Sequence of chain 1.A:
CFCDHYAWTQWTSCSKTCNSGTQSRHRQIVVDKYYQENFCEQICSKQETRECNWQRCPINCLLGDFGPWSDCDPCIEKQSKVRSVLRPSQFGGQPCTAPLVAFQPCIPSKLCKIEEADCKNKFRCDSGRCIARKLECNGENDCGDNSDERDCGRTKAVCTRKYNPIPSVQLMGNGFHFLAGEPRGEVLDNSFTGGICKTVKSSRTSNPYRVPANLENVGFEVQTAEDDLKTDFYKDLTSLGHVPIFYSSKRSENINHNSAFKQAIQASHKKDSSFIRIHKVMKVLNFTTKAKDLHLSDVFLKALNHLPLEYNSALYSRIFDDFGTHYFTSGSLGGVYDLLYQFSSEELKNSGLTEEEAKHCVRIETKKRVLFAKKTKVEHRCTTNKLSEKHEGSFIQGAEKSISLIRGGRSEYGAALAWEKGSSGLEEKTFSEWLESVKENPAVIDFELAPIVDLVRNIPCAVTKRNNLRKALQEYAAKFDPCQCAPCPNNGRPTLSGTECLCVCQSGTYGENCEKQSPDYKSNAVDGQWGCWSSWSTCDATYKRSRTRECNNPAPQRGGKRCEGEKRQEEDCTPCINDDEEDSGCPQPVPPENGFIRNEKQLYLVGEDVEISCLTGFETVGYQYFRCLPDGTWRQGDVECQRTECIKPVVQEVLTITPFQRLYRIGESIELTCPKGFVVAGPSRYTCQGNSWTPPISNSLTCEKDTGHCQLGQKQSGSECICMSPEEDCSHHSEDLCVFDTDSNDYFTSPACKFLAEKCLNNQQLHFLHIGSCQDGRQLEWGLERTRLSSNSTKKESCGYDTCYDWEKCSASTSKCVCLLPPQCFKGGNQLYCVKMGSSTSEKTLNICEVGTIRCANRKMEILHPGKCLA

The protein below binds the small molecule below.
Small molecule (SMILES): C[C@@H]1O[C@H](O)[C@@H](O)[C@H](O)[C@@H]1O

Binding-site contacts:
Ligand atom O2 contacts residue THR371 of chain 1.A at 2.7 Å (h-bond).
Ligand atom O2 contacts residue GLU372 of chain 1.A at 3.0 Å.
Ligand atom O5 contacts residue GLU372 of chain 1.A at 4.0 Å.
Ligand atom C1 contacts residue GLU373 of chain 1.A at 4.4 Å.
Ligand atom O4 contacts residue THR371 of chain 1.A at 4.5 Å.
Ligand atom C5 contacts residue THR371 of chain 1.A at 3.7 Å.
Ligand atom C2 contacts residue THR371 of chain 1.A at 2.3 Å.
Ligand atom C4 contacts residue THR371 of chain 1.A at 4.2 Å.
Ligand atom C4 contacts residue GLU372 of chain 1.A at 4.4 Å.
Ligand atom O2 contacts residue GLU373 of chain 1.A at 3.2 Å (salt-bridge).
Ligand atom C5 contacts residue GLU372 of chain 1.A at 4.5 Å.
Ligand atom C1 contacts residue GLU372 of chain 1.A at 2.8 Å.
Ligand atom C2 contacts residue GLU373 of chain 1.A at 4.3 Å.
Ligand atom C3 contacts residue THR371 of chain 1.A at 3.7 Å.
Ligand atom C3 contacts residue GLU372 of chain 1.A at 3.6 Å.
Ligand atom C1 contacts residue THR371 of chain 1.A at 1.5 Å.
Ligand atom C2 contacts residue GLU372 of chain 1.A at 3.5 Å.
Ligand atom O3 contacts residue GLU372 of chain 1.A at 4.0 Å.
Ligand atom O5 contacts residue THR371 of chain 1.A at 2.4 Å (h-bond).